Sequence of chain 1.B:
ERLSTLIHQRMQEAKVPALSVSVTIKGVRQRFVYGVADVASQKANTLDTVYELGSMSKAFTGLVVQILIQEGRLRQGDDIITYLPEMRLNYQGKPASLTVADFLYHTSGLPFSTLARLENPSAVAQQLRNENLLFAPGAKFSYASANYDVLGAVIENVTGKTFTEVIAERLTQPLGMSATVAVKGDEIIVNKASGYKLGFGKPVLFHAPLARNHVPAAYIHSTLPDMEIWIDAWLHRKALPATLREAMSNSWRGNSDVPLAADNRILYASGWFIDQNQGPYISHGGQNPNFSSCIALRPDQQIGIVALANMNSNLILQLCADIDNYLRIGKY

The protein below binds the small molecule below.
Small molecule (SMILES): Nc1cccc(B(O)O)c1

Binding-site contacts:
Ligand atom O2 contacts residue SER55 of chain 1.B at 2.3 Å (h-bond).
Ligand atom C3 contacts residue GLY288 of chain 1.B at 3.5 Å.
Ligand atom C5 contacts residue LEU320 of chain 1.B at 4.0 Å (hydrophobic).
Ligand atom C5 contacts residue GLY289 of chain 1.B at 3.8 Å.
Ligand atom C3 contacts residue TYR146 of chain 1.B at 4.1 Å (hydrophobic).
Ligand atom O1 contacts residue GLY289 of chain 1.B at 4.2 Å.
Ligand atom B contacts residue GLN290 of chain 1.B at 4.2 Å.
Ligand atom B contacts residue TYR146 of chain 1.B at 2.7 Å.
Ligand atom B contacts residue SER55 of chain 1.B at 1.4 Å.
Ligand atom C2 contacts residue GLY288 of chain 1.B at 3.5 Å.
Ligand atom C1 contacts residue GLY288 of chain 1.B at 3.9 Å.
Ligand atom C6 contacts residue GLY289 of chain 1.B at 3.7 Å.
Ligand atom O2 contacts residue TYR146 of chain 1.B at 2.6 Å (h-bond).
Ligand atom C2 contacts residue TYR146 of chain 1.B at 2.8 Å (hydrophobic).
Ligand atom C1 contacts residue GLY289 of chain 1.B at 4.3 Å.
Ligand atom O2 contacts residue LYS58 of chain 1.B at 3.9 Å.
Ligand atom O1 contacts residue SER55 of chain 1.B at 2.3 Å (h-bond).
Ligand atom O2 contacts residue SER148 of chain 1.B at 4.0 Å.
Ligand atom N1 contacts residue PHE276 of chain 1.B at 3.7 Å.
Ligand atom O1 contacts residue GLY54 of chain 1.B at 4.2 Å.
Ligand atom O1 contacts residue TYR146 of chain 1.B at 4.1 Å.
Ligand atom C6 contacts residue SER55 of chain 1.B at 3.6 Å.
Ligand atom C2 contacts residue HIS287 of chain 1.B at 3.5 Å.
Ligand atom O1 contacts residue GLN290 of chain 1.B at 3.2 Å (h-bond).
Ligand atom C1 contacts residue GLN290 of chain 1.B at 3.9 Å.
Ligand atom B contacts residue LYS58 of chain 1.B at 4.0 Å.
Ligand atom C3 contacts residue HIS287 of chain 1.B at 3.9 Å.
Ligand atom C3 contacts residue SER55 of chain 1.B at 4.1 Å.
Ligand atom C5 contacts residue GLN290 of chain 1.B at 3.5 Å.
Ligand atom N1 contacts residue HIS287 of chain 1.B at 3.6 Å.
Ligand atom C4 contacts residue GLY289 of chain 1.B at 4.2 Å.
Ligand atom C2 contacts residue SER55 of chain 1.B at 2.9 Å.
Ligand atom C1 contacts residue SER55 of chain 1.B at 2.4 Å.
Ligand atom C5 contacts residue GLY288 of chain 1.B at 3.9 Å.
Ligand atom C6 contacts residue GLN290 of chain 1.B at 3.0 Å.
Ligand atom N1 contacts residue GLY288 of chain 1.B at 3.7 Å.
Ligand atom C1 contacts residue TYR146 of chain 1.B at 3.1 Å (hydrophobic).
Ligand atom C4 contacts residue LEU320 of chain 1.B at 4.2 Å (hydrophobic).
Ligand atom C6 contacts residue GLY288 of chain 1.B at 4.1 Å.
Ligand atom C4 contacts residue GLY288 of chain 1.B at 3.7 Å.